Binding-site contacts:
Ligand atom C8 contacts residue PHE74 of chain 1.A at 4.0 Å (hydrophobic).
Ligand atom O6 contacts residue ASN61 of chain 1.A at 3.4 Å (h-bond).
Ligand atom C4 contacts residue GLY63 of chain 1.A at 3.9 Å.
Ligand atom N1 contacts residue ASN139 of chain 1.A at 2.8 Å (h-bond).
Ligand atom N1 contacts residue ASN61 of chain 1.A at 3.0 Å (h-bond).
Ligand atom O6 contacts residue GLY59 of chain 1.A at 3.7 Å.
Ligand atom N1 contacts residue PHE74 of chain 1.A at 3.6 Å.
Ligand atom C8 contacts residue GLU111 of chain 1.A at 3.9 Å.
Ligand atom C6 contacts residue MET60 of chain 1.A at 3.9 Å (hydrophobic).
Ligand atom N3 contacts residue GLY63 of chain 1.A at 3.8 Å.
Ligand atom C4 contacts residue PHE74 of chain 1.A at 3.4 Å (hydrophobic).
Ligand atom N3 contacts residue PHE74 of chain 1.A at 3.3 Å (h-bond).
Ligand atom O6 contacts residue HIS213 of chain 1.A at 4.0 Å.
Ligand atom C6 contacts residue ASN61 of chain 1.A at 3.0 Å.
Ligand atom O2 contacts residue ASN61 of chain 1.A at 4.0 Å.
Ligand atom C8 contacts residue HIS213 of chain 1.A at 3.6 Å.
Ligand atom N3 contacts residue GLU111 of chain 1.A at 4.0 Å.
Ligand atom C6 contacts residue ASN139 of chain 1.A at 3.7 Å.
Ligand atom O2 contacts residue PHE74 of chain 1.A at 2.8 Å (h-bond).
Ligand atom C2 contacts residue PHE74 of chain 1.A at 3.4 Å (hydrophobic).
Ligand atom N3 contacts residue ASN61 of chain 1.A at 3.8 Å.
Ligand atom O2 contacts residue ASN139 of chain 1.A at 2.6 Å (h-bond).
Ligand atom N9 contacts residue SER113 of chain 1.A at 3.9 Å.
Ligand atom C4 contacts residue GLU111 of chain 1.A at 3.7 Å.
Ligand atom O6 contacts residue MET60 of chain 1.A at 2.9 Å (h-bond).
Ligand atom C8 contacts residue SER113 of chain 1.A at 3.6 Å.
Ligand atom O6 contacts residue PHE74 of chain 1.A at 3.7 Å.
Ligand atom O6 contacts residue ASN139 of chain 1.A at 3.8 Å.
Ligand atom C6 contacts residue PHE74 of chain 1.A at 3.4 Å (hydrophobic).
Ligand atom C5 contacts residue HIS213 of chain 1.A at 3.9 Å.
Ligand atom N9 contacts residue PHE74 of chain 1.A at 3.7 Å.
Ligand atom N9 contacts residue GLU111 of chain 1.A at 2.9 Å (salt-bridge).
Ligand atom C2 contacts residue ASN61 of chain 1.A at 3.4 Å.
Ligand atom N7 contacts residue HIS213 of chain 1.A at 3.0 Å (h-bond).
Ligand atom C4 contacts residue ASN61 of chain 1.A at 3.9 Å.
Ligand atom C5 contacts residue ASN61 of chain 1.A at 3.5 Å.
Ligand atom N7 contacts residue PHE74 of chain 1.A at 3.7 Å.
Ligand atom C5 contacts residue PHE74 of chain 1.A at 3.4 Å (hydrophobic).
Ligand atom C2 contacts residue ASN139 of chain 1.A at 3.3 Å.
Ligand atom O2 contacts residue PRO73 of chain 1.A at 3.5 Å.

Sequence of chain 1.A:
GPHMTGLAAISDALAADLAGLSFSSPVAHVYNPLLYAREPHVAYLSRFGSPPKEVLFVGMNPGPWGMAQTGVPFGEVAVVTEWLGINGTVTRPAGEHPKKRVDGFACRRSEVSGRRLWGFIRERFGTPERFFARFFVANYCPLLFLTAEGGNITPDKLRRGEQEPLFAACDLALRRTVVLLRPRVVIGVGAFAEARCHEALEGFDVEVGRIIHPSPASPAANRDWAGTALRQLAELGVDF

A protein and the small-molecule ligand that binds it are described below.
Small molecule (SMILES): O=c1[nH]c(=O)c2nc[nH]c2[nH]1